Binding-site contacts:
Ligand atom N2 contacts residue THR476 of chain 1.A at 3.0 Å (h-bond).
Ligand atom C2 contacts residue THR476 of chain 1.A at 3.7 Å.
Ligand atom O7B contacts residue CYS58 of chain 2.A at 3.7 Å.
Ligand atom C1 contacts residue ARG347 of chain 2.A at 3.9 Å.
Ligand atom C5 contacts residue TYR114 of chain 2.A at 3.5 Å (hydrophobic).
Ligand atom O7A contacts residue HIS467 of chain 1.A at 2.8 Å (h-bond).
Ligand atom C1' contacts residue THR469 of chain 1.A at 3.2 Å.
Ligand atom C7 contacts residue TYR114 of chain 2.A at 3.4 Å (hydrophobic).
Ligand atom O1B contacts residue ARG347 of chain 2.A at 3.2 Å (salt-bridge).
Ligand atom C6' contacts residue SER402 of chain 1.A at 3.8 Å.
Ligand atom O13 contacts residue PRO405 of chain 1.A at 3.9 Å.
Ligand atom N2' contacts residue GLU472 of chain 1.A at 3.1 Å (salt-bridge).
Ligand atom O5 contacts residue LEU110 of chain 2.A at 3.7 Å.
Ligand atom CB contacts residue TYR114 of chain 2.A at 3.4 Å (hydrophobic).
Ligand atom C4 contacts residue GLU473 of chain 1.A at 3.6 Å.
Ligand atom C2' contacts residue THR469 of chain 1.A at 3.3 Å.
Ligand atom O14 contacts residue THR469 of chain 1.A at 3.0 Å (h-bond).
Ligand atom O7A contacts residue TYR114 of chain 2.A at 3.8 Å.
Ligand atom C6 contacts residue TYR114 of chain 2.A at 2.7 Å (hydrophobic).
Ligand atom N contacts residue TYR114 of chain 2.A at 3.7 Å.
Ligand atom O7B contacts residue HIS467 of chain 1.A at 3.1 Å (h-bond).
Ligand atom O1B contacts residue THR476 of chain 1.A at 3.4 Å.
Ligand atom N2' contacts residue GLU473 of chain 1.A at 2.6 Å (salt-bridge).
Ligand atom C7 contacts residue HIS467 of chain 1.A at 2.9 Å.
Ligand atom C2' contacts residue GLU473 of chain 1.A at 3.5 Å.
Ligand atom C4 contacts residue GLU472 of chain 1.A at 3.9 Å.
Ligand atom O1A contacts residue ARG347 of chain 2.A at 3.4 Å (salt-bridge).
Ligand atom N2' contacts residue THR469 of chain 1.A at 2.8 Å (h-bond).
Ligand atom O14 contacts residue PRO468 of chain 1.A at 3.7 Å.
Ligand atom O' contacts residue PHE403 of chain 1.A at 3.7 Å.
Ligand atom N2 contacts residue GLU473 of chain 1.A at 3.0 Å (salt-bridge).
Ligand atom C1 contacts residue THR476 of chain 1.A at 3.4 Å.
Ligand atom SG' contacts residue LEU110 of chain 2.A at 3.8 Å.
Ligand atom O7B contacts residue VAL64 of chain 2.A at 3.3 Å.
Ligand atom O5 contacts residue TYR114 of chain 2.A at 3.9 Å.
Ligand atom C4' contacts residue GLU473 of chain 1.A at 3.4 Å.
Ligand atom O' contacts residue THR404 of chain 1.A at 3.9 Å.
Ligand atom O13 contacts residue MET406 of chain 1.A at 3.1 Å (h-bond).
Ligand atom O1A contacts residue THR476 of chain 1.A at 3.2 Å.
Ligand atom O7B contacts residue VAL59 of chain 2.A at 3.8 Å.

Sequence of chain 2.A:
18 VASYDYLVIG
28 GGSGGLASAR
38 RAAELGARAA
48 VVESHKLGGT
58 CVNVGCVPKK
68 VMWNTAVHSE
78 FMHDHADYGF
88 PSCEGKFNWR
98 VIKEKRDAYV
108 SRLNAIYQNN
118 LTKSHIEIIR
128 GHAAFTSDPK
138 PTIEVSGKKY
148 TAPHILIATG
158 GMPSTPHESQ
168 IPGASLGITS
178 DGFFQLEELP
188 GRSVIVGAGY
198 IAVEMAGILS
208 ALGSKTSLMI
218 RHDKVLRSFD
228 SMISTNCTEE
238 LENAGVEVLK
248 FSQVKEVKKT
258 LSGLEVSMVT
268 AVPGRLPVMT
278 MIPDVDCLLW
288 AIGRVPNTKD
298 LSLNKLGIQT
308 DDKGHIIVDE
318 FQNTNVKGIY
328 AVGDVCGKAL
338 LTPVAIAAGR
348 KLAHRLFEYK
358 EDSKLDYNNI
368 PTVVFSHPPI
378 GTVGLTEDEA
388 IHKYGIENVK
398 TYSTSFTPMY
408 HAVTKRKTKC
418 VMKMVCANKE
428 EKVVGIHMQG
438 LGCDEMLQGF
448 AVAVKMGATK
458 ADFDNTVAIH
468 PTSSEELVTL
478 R

This protein binds this small molecule.
Small molecule (SMILES): N[C@@H](CCNC(=O)[C@@H](CSSC[C@@H](NC(=O)CC(=O)O)C(=O)NCC[C@H](N)C(=O)O)NC(=O)CC(=O)O)C(=O)O

Sequence of chain 1.A:
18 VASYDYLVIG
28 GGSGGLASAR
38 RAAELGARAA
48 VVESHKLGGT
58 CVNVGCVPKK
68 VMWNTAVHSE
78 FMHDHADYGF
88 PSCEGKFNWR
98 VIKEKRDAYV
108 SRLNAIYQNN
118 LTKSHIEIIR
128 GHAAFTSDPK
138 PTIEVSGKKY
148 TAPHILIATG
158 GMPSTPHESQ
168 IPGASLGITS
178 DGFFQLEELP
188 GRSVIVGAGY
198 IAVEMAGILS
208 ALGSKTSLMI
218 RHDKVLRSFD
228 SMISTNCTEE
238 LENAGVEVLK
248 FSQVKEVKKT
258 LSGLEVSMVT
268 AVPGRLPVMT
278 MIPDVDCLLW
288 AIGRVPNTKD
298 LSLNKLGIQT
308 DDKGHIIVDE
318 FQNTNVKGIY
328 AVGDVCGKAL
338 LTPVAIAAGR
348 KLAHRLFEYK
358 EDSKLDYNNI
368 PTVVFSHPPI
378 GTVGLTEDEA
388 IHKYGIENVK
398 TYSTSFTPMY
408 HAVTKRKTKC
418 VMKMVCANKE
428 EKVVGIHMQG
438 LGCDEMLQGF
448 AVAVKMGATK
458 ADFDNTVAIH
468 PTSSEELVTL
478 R